Binding-site contacts:
Ligand atom C8 contacts residue THR214 of chain 1.E at 3.8 Å.
Ligand atom O5 contacts residue ASN213 of chain 1.E at 2.5 Å (h-bond).
Ligand atom C6 contacts residue ARG208 of chain 1.E at 3.4 Å.
Ligand atom C7 contacts residue ASN213 of chain 1.E at 3.5 Å.
Ligand atom N2 contacts residue THR214 of chain 1.E at 3.5 Å.
Ligand atom O7 contacts residue ASN213 of chain 1.E at 3.8 Å.
Ligand atom C2 contacts residue ASN213 of chain 1.E at 2.5 Å.
Ligand atom C1 contacts residue ARG208 of chain 1.E at 3.7 Å.
Ligand atom C4 contacts residue ASN213 of chain 1.E at 4.3 Å.
Ligand atom C7 contacts residue THR214 of chain 1.E at 4.2 Å.
Ligand atom C1 contacts residue ASN213 of chain 1.E at 1.4 Å.
Ligand atom C3 contacts residue ASN213 of chain 1.E at 3.8 Å.
Ligand atom C5 contacts residue ASN213 of chain 1.E at 3.7 Å.
Ligand atom C8 contacts residue ASN213 of chain 1.E at 4.0 Å.
Ligand atom O5 contacts residue ARG208 of chain 1.E at 2.7 Å (salt-bridge).
Ligand atom N2 contacts residue ASN213 of chain 1.E at 2.8 Å (h-bond).
Ligand atom O6 contacts residue ARG208 of chain 1.E at 2.8 Å (salt-bridge).
Ligand atom C5 contacts residue ARG208 of chain 1.E at 3.6 Å.

Sequence of chain 1.E:
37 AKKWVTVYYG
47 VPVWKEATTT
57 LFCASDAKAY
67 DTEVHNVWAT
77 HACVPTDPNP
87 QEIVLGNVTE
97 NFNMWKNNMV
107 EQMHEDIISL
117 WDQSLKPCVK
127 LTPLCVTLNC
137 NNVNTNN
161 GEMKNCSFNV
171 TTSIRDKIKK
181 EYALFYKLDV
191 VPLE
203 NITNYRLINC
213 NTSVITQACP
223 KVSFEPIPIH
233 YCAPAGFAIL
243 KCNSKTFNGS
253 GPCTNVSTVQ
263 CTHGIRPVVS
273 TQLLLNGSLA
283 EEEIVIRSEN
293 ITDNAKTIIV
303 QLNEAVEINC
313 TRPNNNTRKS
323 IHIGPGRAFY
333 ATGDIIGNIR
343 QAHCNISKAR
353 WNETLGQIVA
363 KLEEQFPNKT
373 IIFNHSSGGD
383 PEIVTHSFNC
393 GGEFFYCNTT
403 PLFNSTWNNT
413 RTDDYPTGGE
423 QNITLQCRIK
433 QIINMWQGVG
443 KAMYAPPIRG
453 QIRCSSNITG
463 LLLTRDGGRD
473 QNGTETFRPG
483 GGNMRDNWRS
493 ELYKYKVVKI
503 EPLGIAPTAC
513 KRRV

This protein binds this small molecule.
Small molecule (SMILES): CC(=O)N[C@@H]1[C@@H](O)[C@H](O)[C@@H](CO)O[C@H]1O